Binding-site contacts:
Ligand atom C3 contacts residue ASN62 of chain 1.C at 3.7 Å.
Ligand atom O5 contacts residue ASN62 of chain 1.C at 2.4 Å (h-bond).
Ligand atom N2 contacts residue ASN62 of chain 1.C at 2.8 Å (h-bond).
Ligand atom C5 contacts residue ASN62 of chain 1.C at 3.6 Å.
Ligand atom O5 contacts residue PHE93 of chain 1.C at 3.8 Å.
Ligand atom C7 contacts residue ASN62 of chain 1.C at 3.6 Å.
Ligand atom C1 contacts residue PHE93 of chain 1.C at 4.3 Å (hydrophobic).
Ligand atom O7 contacts residue ASN62 of chain 1.C at 4.0 Å.
Ligand atom O6 contacts residue PHE93 of chain 1.C at 4.3 Å.
Ligand atom C4 contacts residue ASN62 of chain 1.C at 4.2 Å.
Ligand atom C8 contacts residue ARG61 of chain 1.C at 3.8 Å.
Ligand atom C2 contacts residue ASN62 of chain 1.C at 2.3 Å.
Ligand atom C1 contacts residue ASN62 of chain 1.C at 1.4 Å.

A small-molecule ligand and the protein it binds are described below.
Small molecule (SMILES): CC(=O)N[C@H]1[C@H](O[C@H]2[C@H](O)[C@@H](NC(C)=O)CO[C@@H]2CO)O[C@H](CO)[C@@H](O)[C@@H]1O

Sequence of chain 1.C:
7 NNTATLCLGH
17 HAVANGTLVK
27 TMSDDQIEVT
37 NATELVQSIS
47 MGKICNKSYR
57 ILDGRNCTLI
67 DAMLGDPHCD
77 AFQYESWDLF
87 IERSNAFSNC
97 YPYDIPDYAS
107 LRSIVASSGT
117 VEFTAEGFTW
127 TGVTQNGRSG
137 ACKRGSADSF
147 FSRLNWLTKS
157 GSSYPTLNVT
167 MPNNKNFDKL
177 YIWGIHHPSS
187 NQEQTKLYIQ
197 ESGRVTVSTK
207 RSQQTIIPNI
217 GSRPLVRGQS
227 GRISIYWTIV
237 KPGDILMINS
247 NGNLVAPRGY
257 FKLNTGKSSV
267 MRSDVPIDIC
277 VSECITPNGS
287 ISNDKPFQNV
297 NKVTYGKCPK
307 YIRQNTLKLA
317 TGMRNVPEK